Binding-site contacts:
Ligand atom O1P contacts residue SER129 of chain 2.A at 2.6 Å (h-bond).
Ligand atom C1 contacts residue ARG156 of chain 2.A at 4.5 Å.
Ligand atom C3' contacts residue ARG157 of chain 2.A at 3.7 Å.
Ligand atom C1' contacts residue HIS61 of chain 2.A at 4.3 Å.
Ligand atom O1P contacts residue GLY155 of chain 2.A at 4.0 Å.
Ligand atom P contacts residue ARG156 of chain 2.A at 4.0 Å.
Ligand atom P contacts residue HIS61 of chain 2.A at 3.8 Å.
Ligand atom O2P contacts residue HIS61 of chain 2.A at 3.8 Å.
Ligand atom C3 contacts residue CYS152 of chain 2.A at 3.8 Å (hydrophobic).
Ligand atom O1P contacts residue HIS61 of chain 2.A at 4.1 Å.
Ligand atom C3 contacts residue SER129 of chain 2.A at 4.0 Å.
Ligand atom P contacts residue SER129 of chain 2.A at 1.6 Å.
Ligand atom O3P contacts residue SER129 of chain 2.A at 2.5 Å (h-bond).
Ligand atom C3 contacts residue ASP60 of chain 2.A at 4.1 Å.
Ligand atom O3P contacts residue ARG157 of chain 2.A at 4.3 Å.
Ligand atom C3 contacts residue HIS61 of chain 2.A at 3.8 Å.
Ligand atom C2' contacts residue LEU130 of chain 2.A at 3.6 Å (hydrophobic).
Ligand atom O3P contacts residue ARG156 of chain 2.A at 3.0 Å (salt-bridge).
Ligand atom C2' contacts residue SER131 of chain 2.A at 3.7 Å.
Ligand atom O3P contacts residue LEU130 of chain 2.A at 4.5 Å.
Ligand atom O2P contacts residue LEU130 of chain 2.A at 4.5 Å.
Ligand atom O2P contacts residue ARG156 of chain 2.A at 4.2 Å.
Ligand atom C2' contacts residue HIS61 of chain 2.A at 4.0 Å.
Ligand atom C3' contacts residue ARG156 of chain 2.A at 4.2 Å.
Ligand atom C1' contacts residue LEU130 of chain 2.A at 3.4 Å (hydrophobic).
Ligand atom C1 contacts residue SER129 of chain 2.A at 3.4 Å.
Ligand atom C1 contacts residue HIS61 of chain 2.A at 3.7 Å.
Ligand atom C2 contacts residue ARG156 of chain 2.A at 3.8 Å.
Ligand atom O3P contacts residue VAL128 of chain 2.A at 4.2 Å.
Ligand atom O3P contacts residue GLY155 of chain 2.A at 3.8 Å.
Ligand atom C3' contacts residue LEU130 of chain 2.A at 4.0 Å (hydrophobic).
Ligand atom C1' contacts residue ARG157 of chain 2.A at 4.1 Å.
Ligand atom C1' contacts residue SER129 of chain 2.A at 3.2 Å.
Ligand atom O2P contacts residue SER129 of chain 2.A at 2.6 Å (h-bond).
Ligand atom C3' contacts residue SER129 of chain 2.A at 4.5 Å.
Ligand atom C3' contacts residue LEU38 of chain 2.A at 3.4 Å (hydrophobic).
Ligand atom C2' contacts residue SER129 of chain 2.A at 4.0 Å.
Ligand atom O1P contacts residue ARG156 of chain 2.A at 3.8 Å.

Sequence of chain 2.A:
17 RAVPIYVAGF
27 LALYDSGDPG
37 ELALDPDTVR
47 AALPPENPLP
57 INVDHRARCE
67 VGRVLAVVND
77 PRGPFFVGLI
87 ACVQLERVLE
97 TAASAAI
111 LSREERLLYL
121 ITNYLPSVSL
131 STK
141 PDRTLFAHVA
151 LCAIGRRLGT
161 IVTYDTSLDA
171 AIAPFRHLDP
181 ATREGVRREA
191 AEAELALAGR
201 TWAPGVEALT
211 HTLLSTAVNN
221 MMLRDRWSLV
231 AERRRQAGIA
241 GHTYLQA

This small molecule binds to this protein.
Small molecule (SMILES): CC(C)O[PH](=O)OC(C)C